Sequence of chain 2.A:
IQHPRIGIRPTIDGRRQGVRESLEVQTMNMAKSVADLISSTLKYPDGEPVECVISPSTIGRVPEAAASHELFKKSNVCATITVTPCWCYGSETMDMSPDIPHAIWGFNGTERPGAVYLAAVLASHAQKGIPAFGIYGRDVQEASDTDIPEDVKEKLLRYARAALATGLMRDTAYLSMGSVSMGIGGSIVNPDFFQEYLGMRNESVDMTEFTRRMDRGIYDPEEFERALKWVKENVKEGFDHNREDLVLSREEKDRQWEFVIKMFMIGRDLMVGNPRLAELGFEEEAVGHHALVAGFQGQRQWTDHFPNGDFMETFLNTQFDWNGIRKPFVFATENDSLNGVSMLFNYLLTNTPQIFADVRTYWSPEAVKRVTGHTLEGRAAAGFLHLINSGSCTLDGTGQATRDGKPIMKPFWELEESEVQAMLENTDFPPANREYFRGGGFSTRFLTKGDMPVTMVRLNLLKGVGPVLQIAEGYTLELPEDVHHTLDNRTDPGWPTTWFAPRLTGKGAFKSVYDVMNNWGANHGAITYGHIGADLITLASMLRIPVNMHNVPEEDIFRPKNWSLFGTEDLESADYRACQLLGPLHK

Binding-site contacts:
Ligand atom C1 contacts residue GLU351 of chain 2.A at 4.0 Å.
Ligand atom O3 contacts residue TRP104 of chain 3.A at 3.2 Å.
Ligand atom O2 contacts residue MN1 of chain 2.C at 2.9 Å.
Ligand atom C1 contacts residue TRP104 of chain 3.A at 4.0 Å (hydrophobic).
Ligand atom C6 contacts residue TYR453 of chain 2.A at 3.3 Å (hydrophobic).
Ligand atom C5 contacts residue ARG32 of chain 3.A at 4.2 Å.
Ligand atom C1 contacts residue ASN540 of chain 2.A at 4.1 Å.
Ligand atom O1 contacts residue MN1 of chain 2.C at 2.1 Å.
Ligand atom O1 contacts residue GLU351 of chain 2.A at 2.9 Å (salt-bridge).
Ligand atom O1 contacts residue ASN540 of chain 2.A at 3.2 Å (h-bond).
Ligand atom O4 contacts residue MET199 of chain 2.A at 3.4 Å (h-bond).
Ligand atom C4 contacts residue TRP104 of chain 3.A at 4.2 Å (hydrophobic).
Ligand atom C2 contacts residue ASP375 of chain 2.A at 3.6 Å.
Ligand atom C2 contacts residue GLU351 of chain 2.A at 3.6 Å.
Ligand atom O5 contacts residue ARG32 of chain 3.A at 2.8 Å (salt-bridge).
Ligand atom C3 contacts residue MET199 of chain 2.A at 4.0 Å (hydrophobic).
Ligand atom C3 contacts residue TRP104 of chain 3.A at 3.5 Å (hydrophobic).
Ligand atom O4 contacts residue GLN316 of chain 2.A at 2.5 Å (h-bond).
Ligand atom O5 contacts residue ASP30 of chain 3.A at 4.1 Å.
Ligand atom O2 contacts residue GLU351 of chain 2.A at 3.0 Å (salt-bridge).
Ligand atom C4 contacts residue MET199 of chain 2.A at 4.2 Å (hydrophobic).
Ligand atom C2 contacts residue SER407 of chain 2.A at 3.9 Å.
Ligand atom O2 contacts residue ASP375 of chain 2.A at 3.6 Å (salt-bridge).
Ligand atom O1 contacts residue TRP104 of chain 3.A at 3.8 Å.
Ligand atom O4 contacts residue TRP104 of chain 3.A at 3.9 Å.
Ligand atom O2 contacts residue GLN316 of chain 2.A at 4.0 Å.
Ligand atom O1 contacts residue HIS541 of chain 2.A at 3.7 Å.
Ligand atom C6 contacts residue TRP512 of chain 2.A at 3.3 Å (hydrophobic).
Ligand atom O5 contacts residue TYR453 of chain 2.A at 3.5 Å.
Ligand atom O1 contacts residue ASP375 of chain 2.A at 3.3 Å (salt-bridge).
Ligand atom O5 contacts residue TRP104 of chain 3.A at 3.8 Å.
Ligand atom C1 contacts residue MN1 of chain 2.C at 2.6 Å.
Ligand atom O3 contacts residue PRO130 of chain 3.A at 3.6 Å.
Ligand atom C2 contacts residue MN1 of chain 2.C at 3.1 Å.
Ligand atom O4 contacts residue ARG32 of chain 3.A at 3.5 Å (salt-bridge).
Ligand atom C4 contacts residue GLN316 of chain 2.A at 3.5 Å.
Ligand atom C1 contacts residue ASP375 of chain 2.A at 2.9 Å.
Ligand atom C1 contacts residue VAL133 of chain 3.A at 3.7 Å (hydrophobic).
Ligand atom C6 contacts residue PHE454 of chain 2.A at 4.1 Å (hydrophobic).
Ligand atom O2 contacts residue SER407 of chain 2.A at 2.8 Å.

This small molecule binds to this protein.
Small molecule (SMILES): C[C@H](O)[C@@H](O)[C@@H](O)C(=O)CO

Sequence of chain 3.A:
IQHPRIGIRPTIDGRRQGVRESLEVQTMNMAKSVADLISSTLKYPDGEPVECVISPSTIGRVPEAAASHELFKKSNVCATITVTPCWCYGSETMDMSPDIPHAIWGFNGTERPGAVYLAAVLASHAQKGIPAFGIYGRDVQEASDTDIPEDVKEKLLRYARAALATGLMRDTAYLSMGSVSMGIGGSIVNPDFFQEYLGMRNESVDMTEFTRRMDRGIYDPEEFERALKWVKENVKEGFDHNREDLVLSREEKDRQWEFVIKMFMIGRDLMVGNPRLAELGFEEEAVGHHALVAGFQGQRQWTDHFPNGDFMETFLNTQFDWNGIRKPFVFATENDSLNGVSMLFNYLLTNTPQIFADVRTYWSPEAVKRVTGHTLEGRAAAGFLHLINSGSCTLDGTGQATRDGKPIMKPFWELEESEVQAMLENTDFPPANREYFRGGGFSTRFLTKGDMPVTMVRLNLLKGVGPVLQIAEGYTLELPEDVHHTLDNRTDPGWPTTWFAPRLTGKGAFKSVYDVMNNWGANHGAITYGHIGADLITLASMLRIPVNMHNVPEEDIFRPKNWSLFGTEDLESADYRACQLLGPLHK